Sequence of chain 1.D:
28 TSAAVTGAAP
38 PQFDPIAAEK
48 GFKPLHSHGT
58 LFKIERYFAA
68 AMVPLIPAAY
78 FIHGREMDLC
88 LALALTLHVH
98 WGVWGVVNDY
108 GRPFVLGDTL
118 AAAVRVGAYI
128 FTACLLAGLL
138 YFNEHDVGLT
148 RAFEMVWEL

Sequence of chain 1.C:
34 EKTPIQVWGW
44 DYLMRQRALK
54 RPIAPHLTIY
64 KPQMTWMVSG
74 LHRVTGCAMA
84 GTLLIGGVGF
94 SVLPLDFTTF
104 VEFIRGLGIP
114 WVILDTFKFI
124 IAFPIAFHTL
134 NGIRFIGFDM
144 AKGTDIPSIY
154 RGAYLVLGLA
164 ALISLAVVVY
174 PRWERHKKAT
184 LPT

Binding-site contacts:
Ligand atom F1 contacts residue ARG76 of chain 1.C at 3.8 Å.
Ligand atom F4 contacts residue LEU60 of chain 1.C at 3.3 Å.
Ligand atom C6 contacts residue SER72 of chain 1.C at 3.0 Å.
Ligand atom C10 contacts residue LEU60 of chain 1.C at 3.6 Å (hydrophobic).
Ligand atom C7 contacts residue ARG76 of chain 1.C at 4.0 Å.
Ligand atom F3 contacts residue SER194 of chain 1.B at 3.6 Å.
Ligand atom F2 contacts residue TYR107 of chain 1.D at 3.4 Å.
Ligand atom F7 contacts residue ARG109 of chain 1.D at 3.5 Å.
Ligand atom O1 contacts residue TRP197 of chain 1.B at 3.4 Å (h-bond).
Ligand atom C6 contacts residue ILE242 of chain 1.B at 3.7 Å (hydrophobic).
Ligand atom C1 contacts residue ARG76 of chain 1.C at 3.5 Å.
Ligand atom C9 contacts residue TYR107 of chain 1.D at 3.8 Å (hydrophobic).
Ligand atom F1 contacts residue TYR107 of chain 1.D at 2.8 Å.
Ligand atom C7 contacts residue ILE242 of chain 1.B at 3.9 Å (hydrophobic).
Ligand atom C8 contacts residue TYR107 of chain 1.D at 3.8 Å (hydrophobic).
Ligand atom F3 contacts residue ILE242 of chain 1.B at 4.0 Å.
Ligand atom C5 contacts residue GLY73 of chain 1.C at 3.5 Å.
Ligand atom C20 contacts residue TYR107 of chain 1.D at 3.9 Å (hydrophobic).
Ligand atom C1 contacts residue TRP197 of chain 1.B at 3.5 Å (hydrophobic).
Ligand atom C11 contacts residue LEU60 of chain 1.C at 3.2 Å (hydrophobic).
Ligand atom C4 contacts residue GLY73 of chain 1.C at 4.1 Å.
Ligand atom O1 contacts residue PRO193 of chain 1.B at 3.4 Å.
Ligand atom C8 contacts residue TRP197 of chain 1.B at 3.9 Å (hydrophobic).
Ligand atom F7 contacts residue TYR107 of chain 1.D at 3.6 Å.
Ligand atom C14 contacts residue TYR107 of chain 1.D at 3.5 Å (hydrophobic).
Ligand atom F1 contacts residue TRP197 of chain 1.B at 2.5 Å.
Ligand atom C5 contacts residue SER72 of chain 1.C at 3.3 Å.
Ligand atom C1 contacts residue TYR107 of chain 1.D at 3.5 Å (hydrophobic).
Ligand atom C12 contacts residue LEU60 of chain 1.C at 3.3 Å (hydrophobic).
Ligand atom F2 contacts residue ARG76 of chain 1.C at 2.3 Å.
Ligand atom F3 contacts residue PRO193 of chain 1.B at 3.8 Å.
Ligand atom F8 contacts residue TYR107 of chain 1.D at 2.8 Å.
Ligand atom F3 contacts residue TRP197 of chain 1.B at 3.4 Å.
Ligand atom C2 contacts residue TYR107 of chain 1.D at 3.9 Å (hydrophobic).
Ligand atom C13 contacts residue LEU60 of chain 1.C at 4.1 Å (hydrophobic).
Ligand atom N contacts residue TYR107 of chain 1.D at 3.3 Å (h-bond).
Ligand atom C16 contacts residue LEU60 of chain 1.C at 3.9 Å (hydrophobic).
Ligand atom F6 contacts residue ARG109 of chain 1.D at 3.4 Å.
Ligand atom F2 contacts residue ASP106 of chain 1.D at 3.5 Å.
Ligand atom C3 contacts residue TYR107 of chain 1.D at 4.0 Å (hydrophobic).

Sequence of chain 1.B:
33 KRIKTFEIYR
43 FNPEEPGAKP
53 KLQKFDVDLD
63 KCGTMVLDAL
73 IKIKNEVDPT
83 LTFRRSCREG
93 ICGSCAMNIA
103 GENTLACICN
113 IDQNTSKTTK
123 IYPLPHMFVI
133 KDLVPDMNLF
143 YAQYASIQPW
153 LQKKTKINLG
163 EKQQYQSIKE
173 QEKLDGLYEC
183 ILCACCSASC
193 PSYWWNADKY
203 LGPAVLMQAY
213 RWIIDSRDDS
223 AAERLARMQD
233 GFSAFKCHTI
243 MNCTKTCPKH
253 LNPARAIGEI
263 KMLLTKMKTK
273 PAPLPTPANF

This protein binds this small molecule.
Small molecule (SMILES): O=C(Nc1cccc(Oc2c(F)c(F)c(F)c(F)c2F)c1)c1ccccc1C(F)(F)F